A protein and the small-molecule ligand that binds it are described below.
Small molecule (SMILES): CC(=O)N[C@@H]1[C@@H](O)[C@H](O)[C@@H](CO)O[C@H]1O

Binding-site contacts:
Ligand atom C4 contacts residue ASN127 of chain 1.F at 4.3 Å.
Ligand atom C2 contacts residue ASN127 of chain 1.F at 2.5 Å.
Ligand atom C8 contacts residue ASN127 of chain 1.F at 4.0 Å.
Ligand atom O5 contacts residue ASN127 of chain 1.F at 2.5 Å (h-bond).
Ligand atom C3 contacts residue ASN127 of chain 1.F at 3.9 Å.
Ligand atom C7 contacts residue ASN127 of chain 1.F at 3.6 Å.
Ligand atom C6 contacts residue TYR128 of chain 1.F at 4.2 Å (hydrophobic).
Ligand atom N2 contacts residue ASN127 of chain 1.F at 3.0 Å (h-bond).
Ligand atom C5 contacts residue ASN127 of chain 1.F at 3.8 Å.
Ligand atom C1 contacts residue ASN127 of chain 1.F at 1.5 Å.

Sequence of chain 1.F:
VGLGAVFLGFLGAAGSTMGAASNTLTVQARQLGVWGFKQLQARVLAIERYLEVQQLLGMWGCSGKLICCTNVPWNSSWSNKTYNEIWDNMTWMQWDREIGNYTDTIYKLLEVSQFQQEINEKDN